The small molecule below binds the protein below.
Small molecule (SMILES): CC[C@H](C)[C@H](NC(=O)[C@H](Cc1ccc(O)cc1)NC(=O)[C@H](C)N)C(=O)NCC(=O)N1CCC[C@H]1C(=O)N[C@@H](Cc1ccc(OP(=O)(O)O)cc1)C(=O)N[C@H](C=O)CC(C)C

Binding-site contacts:
Ligand atom CE2 contacts residue ARG113 of chain 1.E at 3.5 Å.
Ligand atom CA contacts residue SER96 of chain 1.E at 3.8 Å.
Ligand atom O contacts residue PRO100 of chain 1.E at 3.8 Å.
Ligand atom CD1 contacts residue LYS94 of chain 1.E at 3.8 Å.
Ligand atom N contacts residue CYS98 of chain 1.E at 2.9 Å (h-bond).
Ligand atom C contacts residue SER96 of chain 1.E at 3.7 Å.
Ligand atom CD2 contacts residue SER136 of chain 1.E at 3.6 Å.
Ligand atom N contacts residue SER96 of chain 1.E at 2.5 Å (h-bond).
Ligand atom CA contacts residue CYS98 of chain 1.E at 3.7 Å (hydrophobic).
Ligand atom O contacts residue CYS98 of chain 1.E at 3.6 Å (h-bond).
Ligand atom CA contacts residue PHE143 of chain 1.E at 3.6 Å (hydrophobic).
Ligand atom CB contacts residue GLU93 of chain 1.E at 3.6 Å.
Ligand atom CD contacts residue PHE143 of chain 1.E at 3.7 Å (hydrophobic).
Ligand atom CD contacts residue ILE92 of chain 1.E at 3.7 Å (hydrophobic).
Ligand atom CD2 contacts residue TRP120 of chain 1.E at 3.6 Å (hydrophobic).
Ligand atom CD1 contacts residue ARG34 of chain 1.E at 3.3 Å.
Ligand atom O contacts residue CYS98 of chain 1.E at 2.9 Å (h-bond).
Ligand atom C contacts residue SER96 of chain 1.E at 3.5 Å.
Ligand atom O contacts residue PHE97 of chain 1.E at 3.3 Å.
Ligand atom CE2 contacts residue HIS137 of chain 1.E at 3.7 Å.
Ligand atom C contacts residue VAL95 of chain 1.E at 3.4 Å (hydrophobic).
Ligand atom CD contacts residue VAL95 of chain 1.E at 3.4 Å (hydrophobic).
Ligand atom C contacts residue SER136 of chain 1.E at 3.7 Å.
Ligand atom CG contacts residue ILE92 of chain 1.E at 3.3 Å (hydrophobic).
Ligand atom CA contacts residue SER96 of chain 1.E at 3.1 Å.
Ligand atom O contacts residue SER136 of chain 1.E at 2.9 Å (h-bond).
Ligand atom N contacts residue VAL95 of chain 1.E at 3.5 Å (h-bond).
Ligand atom CA contacts residue VAL95 of chain 1.E at 3.3 Å (hydrophobic).
Ligand atom O contacts residue SER96 of chain 1.E at 3.6 Å.
Ligand atom CZ contacts residue ARG113 of chain 1.E at 3.6 Å.
Ligand atom CD1 contacts residue GLU93 of chain 1.E at 3.7 Å.
Ligand atom CA contacts residue GLU93 of chain 1.E at 3.6 Å.
Ligand atom CE2 contacts residue TRP120 of chain 1.E at 3.5 Å (hydrophobic).
Ligand atom CB contacts residue LEU147 of chain 1.E at 3.6 Å (hydrophobic).
Ligand atom N contacts residue VAL95 of chain 1.E at 3.4 Å (h-bond).
Ligand atom OH contacts residue ARG113 of chain 1.E at 3.4 Å.
Ligand atom OH contacts residue HIS137 of chain 1.E at 3.3 Å (h-bond).
Ligand atom CE2 contacts residue SER136 of chain 1.E at 3.6 Å.
Ligand atom O contacts residue PHE143 of chain 1.E at 3.5 Å.
Ligand atom C contacts residue CYS98 of chain 1.E at 3.1 Å (hydrophobic).

Sequence of chain 1.E:
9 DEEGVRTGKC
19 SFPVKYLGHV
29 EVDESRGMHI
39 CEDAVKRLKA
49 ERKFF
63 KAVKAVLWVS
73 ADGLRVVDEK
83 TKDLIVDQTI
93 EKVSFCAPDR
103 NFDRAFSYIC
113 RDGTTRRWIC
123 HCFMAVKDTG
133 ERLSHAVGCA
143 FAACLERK